Sequence of chain 1.S:
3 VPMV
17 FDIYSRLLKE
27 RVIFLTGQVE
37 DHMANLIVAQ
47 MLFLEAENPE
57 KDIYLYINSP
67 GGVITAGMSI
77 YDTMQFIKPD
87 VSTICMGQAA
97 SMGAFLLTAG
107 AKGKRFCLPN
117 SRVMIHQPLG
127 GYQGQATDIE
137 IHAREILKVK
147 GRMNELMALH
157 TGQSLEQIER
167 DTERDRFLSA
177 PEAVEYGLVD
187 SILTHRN

This small molecule binds to this protein.
Small molecule (SMILES): CC[C@H](O)/C=C/C=C(C)/C=C/C(=O)NC(=O)/C=C/C1=CCN1C(=O)O

Binding-site contacts:
Ligand atom N2 contacts residue GLY68 of chain 1.S at 4.5 Å.
Ligand atom C16 contacts residue LEU125 of chain 1.S at 4.3 Å (hydrophobic).
Ligand atom C16 contacts residue ILE70 of chain 1.S at 3.9 Å (hydrophobic).
Ligand atom O3 contacts residue SER97 of chain 1.S at 2.3 Å (h-bond).
Ligand atom C15 contacts residue SER97 of chain 1.S at 4.2 Å.
Ligand atom O3 contacts residue GLY67 of chain 1.S at 3.2 Å.
Ligand atom N1 contacts residue MPD1 of chain 1.KC at 4.2 Å.
Ligand atom N1 contacts residue SER97 of chain 1.S at 2.3 Å (h-bond).
Ligand atom C10 contacts residue GLN34 of chain 1.S at 3.6 Å.
Ligand atom C14 contacts residue HIS122 of chain 1.S at 4.0 Å.
Ligand atom C11 contacts residue GLY68 of chain 1.S at 4.5 Å.
Ligand atom N2 contacts residue PRO66 of chain 1.S at 4.5 Å.
Ligand atom C17 contacts residue SER97 of chain 1.S at 1.3 Å.
Ligand atom C17 contacts residue MET98 of chain 1.S at 3.8 Å (hydrophobic).
Ligand atom C15 contacts residue LEU125 of chain 1.S at 3.8 Å (hydrophobic).
Ligand atom C15 contacts residue GLY68 of chain 1.S at 3.8 Å.
Ligand atom C12 contacts residue SER97 of chain 1.S at 4.4 Å.
Ligand atom C12 contacts residue LEU125 of chain 1.S at 4.2 Å (hydrophobic).
Ligand atom C14 contacts residue LEU125 of chain 1.S at 4.1 Å (hydrophobic).
Ligand atom O1 contacts residue GLN34 of chain 1.S at 2.5 Å (h-bond).
Ligand atom C15 contacts residue ILE70 of chain 1.S at 4.0 Å (hydrophobic).
Ligand atom C16 contacts residue HIS122 of chain 1.S at 3.7 Å.
Ligand atom C17 contacts residue GLY68 of chain 1.S at 3.5 Å.
Ligand atom N1 contacts residue GLY68 of chain 1.S at 3.7 Å.
Ligand atom N1 contacts residue HIS122 of chain 1.S at 3.2 Å.
Ligand atom C13 contacts residue LEU125 of chain 1.S at 3.9 Å (hydrophobic).
Ligand atom O3 contacts residue GLY68 of chain 1.S at 2.5 Å (h-bond).
Ligand atom O3 contacts residue MET98 of chain 1.S at 3.7 Å.
Ligand atom C16 contacts residue PRO124 of chain 1.S at 4.2 Å (hydrophobic).
Ligand atom C14 contacts residue GLY68 of chain 1.S at 3.4 Å.
Ligand atom C13 contacts residue GLY68 of chain 1.S at 3.6 Å.
Ligand atom C17 contacts residue GLY67 of chain 1.S at 4.1 Å.
Ligand atom C15 contacts residue HIS122 of chain 1.S at 4.4 Å.
Ligand atom C16 contacts residue GLY68 of chain 1.S at 4.1 Å.
Ligand atom C17 contacts residue MPD1 of chain 1.KC at 4.4 Å.
Ligand atom C14 contacts residue SER97 of chain 1.S at 3.6 Å.
Ligand atom C17 contacts residue HIS122 of chain 1.S at 3.6 Å.
Ligand atom C16 contacts residue SER97 of chain 1.S at 3.1 Å.
Ligand atom C12 contacts residue GLY68 of chain 1.S at 4.0 Å.
Ligand atom C16 contacts residue MPD1 of chain 1.KC at 3.3 Å.